A protein and the small-molecule ligand that binds it are described below.
Small molecule (SMILES): CCCC[P+](CCCC)(CCCC)CCCC

Binding-site contacts:
Ligand atom C07 contacts residue TRP37 of chain 1.A at 3.6 Å (hydrophobic).
Ligand atom C04 contacts residue GLU118 of chain 1.A at 3.7 Å.
Ligand atom C03 contacts residue 4NE1 of chain 2.C at 0.6 Å.
Ligand atom C04 contacts residue 4NE1 of chain 2.C at 0.5 Å.
Ligand atom C17 contacts residue GLU35 of chain 1.A at 3.9 Å.
Ligand atom C05 contacts residue GLU118 of chain 1.A at 3.7 Å.
Ligand atom C15 contacts residue TRP37 of chain 1.A at 3.5 Å (hydrophobic).
Ligand atom C16 contacts residue 4NE1 of chain 2.C at 0.3 Å.
Ligand atom C13 contacts residue ARG129 of chain 2.A at 3.9 Å.
Ligand atom C17 contacts residue MSE44 of chain 1.A at 3.7 Å.
Ligand atom C05 contacts residue MSE127 of chain 1.A at 3.7 Å.
Ligand atom C17 contacts residue 4NE1 of chain 2.C at 0.2 Å.
Ligand atom C12 contacts residue TRP120 of chain 1.A at 3.4 Å (hydrophobic).
Ligand atom C13 contacts residue 4NE1 of chain 2.C at 0.2 Å.
Ligand atom C14 contacts residue TRP37 of chain 1.A at 3.5 Å (hydrophobic).
Ligand atom C07 contacts residue GLU118 of chain 2.A at 3.6 Å.
Ligand atom C17 contacts residue ARG129 of chain 1.A at 3.8 Å.
Ligand atom C08 contacts residue 4NE1 of chain 2.C at 0.5 Å.
Ligand atom C02 contacts residue TRP120 of chain 2.A at 3.7 Å (hydrophobic).
Ligand atom C08 contacts residue GLU118 of chain 2.A at 3.3 Å.
Ligand atom C03 contacts residue TRP120 of chain 1.A at 3.7 Å (hydrophobic).
Ligand atom C05 contacts residue TRP120 of chain 1.A at 3.6 Å (hydrophobic).
Ligand atom C13 contacts residue MSE44 of chain 2.A at 3.8 Å.
Ligand atom C06 contacts residue 4NE1 of chain 2.C at 0.5 Å.
Ligand atom C14 contacts residue 4NE1 of chain 2.C at 0.2 Å.
Ligand atom C11 contacts residue 4NE1 of chain 2.C at 0.2 Å.
Ligand atom C12 contacts residue 4NE1 of chain 2.C at 0.3 Å.
Ligand atom P01 contacts residue 4NE1 of chain 2.C at 0.2 Å.
Ligand atom C05 contacts residue 4NE1 of chain 2.C at 0.9 Å.
Ligand atom C07 contacts residue 4NE1 of chain 2.C at 0.6 Å.
Ligand atom C10 contacts residue 4NE1 of chain 2.C at 0.2 Å.
Ligand atom C11 contacts residue TRP37 of chain 2.A at 3.6 Å (hydrophobic).
Ligand atom C02 contacts residue 4NE1 of chain 2.C at 0.5 Å.
Ligand atom C06 contacts residue TRP120 of chain 1.A at 3.8 Å (hydrophobic).
Ligand atom C09 contacts residue 4NE1 of chain 2.C at 0.9 Å.
Ligand atom C10 contacts residue TRP37 of chain 2.A at 3.6 Å (hydrophobic).
Ligand atom C16 contacts residue TRP120 of chain 2.A at 3.4 Å (hydrophobic).
Ligand atom C09 contacts residue TRP120 of chain 2.A at 3.8 Å (hydrophobic).
Ligand atom C15 contacts residue 4NE1 of chain 2.C at 0.2 Å.
Ligand atom C06 contacts residue TRP120 of chain 2.A at 3.9 Å (hydrophobic).

Sequence of chain 1.A:
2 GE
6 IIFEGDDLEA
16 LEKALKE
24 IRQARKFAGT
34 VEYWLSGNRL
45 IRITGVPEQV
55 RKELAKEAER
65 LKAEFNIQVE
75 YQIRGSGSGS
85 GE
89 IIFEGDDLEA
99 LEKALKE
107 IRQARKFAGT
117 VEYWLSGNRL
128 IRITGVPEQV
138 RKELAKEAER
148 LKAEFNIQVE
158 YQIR

Sequence of chain 2.A:
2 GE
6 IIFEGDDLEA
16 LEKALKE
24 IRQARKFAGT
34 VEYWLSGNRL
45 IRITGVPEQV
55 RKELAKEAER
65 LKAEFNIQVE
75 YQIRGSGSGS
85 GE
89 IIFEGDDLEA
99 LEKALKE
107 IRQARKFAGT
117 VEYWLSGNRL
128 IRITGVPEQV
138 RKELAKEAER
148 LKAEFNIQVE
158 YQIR